This protein binds this small molecule.
Small molecule (SMILES): CCO[C@@H]1C[C@@H]2CN(C(=O)[C@@H](NC(=O)[C@H](C)NC)C3CCC(F)(F)CC3)[C@H](C(=O)N[C@@H]3CCOc4ccccc43)CN2C1

Sequence of chain 1.G:
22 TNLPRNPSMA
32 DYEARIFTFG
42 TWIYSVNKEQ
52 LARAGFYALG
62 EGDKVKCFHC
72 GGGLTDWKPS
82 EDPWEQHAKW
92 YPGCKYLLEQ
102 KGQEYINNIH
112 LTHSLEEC

Binding-site contacts:
Ligand atom C41 contacts residue GLU82 of chain 1.F at 2.9 Å.
Ligand atom C39 contacts residue GLN87 of chain 1.F at 3.4 Å.
Ligand atom C37 contacts residue THR76 of chain 1.F at 3.5 Å.
Ligand atom C11 contacts residue GLY74 of chain 1.F at 3.4 Å.
Ligand atom C29 contacts residue GLY74 of chain 1.F at 3.7 Å.
Ligand atom O36 contacts residue GLN87 of chain 1.F at 3.5 Å (h-bond).
Ligand atom C27 contacts residue LEU75 of chain 1.F at 3.3 Å (hydrophobic).
Ligand atom C39 contacts residue THR76 of chain 1.F at 3.9 Å.
Ligand atom C43 contacts residue THR76 of chain 1.F at 3.7 Å.
Ligand atom C28 contacts residue GLY74 of chain 1.F at 3.5 Å.
Ligand atom C28 contacts residue LEU75 of chain 1.F at 3.6 Å (hydrophobic).
Ligand atom C35 contacts residue THR76 of chain 1.F at 3.5 Å.
Ligand atom C28 contacts residue THR76 of chain 1.F at 3.8 Å.
Ligand atom O31 contacts residue THR76 of chain 1.F at 2.9 Å (h-bond).
Ligand atom C13 contacts residue TYR92 of chain 1.F at 3.1 Å (hydrophobic).
Ligand atom C30 contacts residue THR76 of chain 1.F at 3.8 Å.
Ligand atom C39 contacts residue GLU82 of chain 1.F at 3.4 Å.
Ligand atom C7 contacts residue TRP91 of chain 1.F at 3.7 Å (hydrophobic).
Ligand atom F46 contacts residue ASP77 of chain 1.F at 2.6 Å.
Ligand atom C26 contacts residue GLY74 of chain 1.F at 3.8 Å.
Ligand atom C37 contacts residue GLU82 of chain 1.F at 3.4 Å.
Ligand atom C32 contacts residue THR76 of chain 1.F at 3.6 Å.
Ligand atom N40 contacts residue GLN87 of chain 1.F at 3.5 Å (h-bond).
Ligand atom C42 contacts residue THR76 of chain 1.F at 3.7 Å.
Ligand atom C6 contacts residue TRP91 of chain 1.F at 3.5 Å (hydrophobic).
Ligand atom C44 contacts residue ASP77 of chain 1.F at 3.4 Å.
Ligand atom C27 contacts residue LYS65 of chain 1.F at 3.8 Å.
Ligand atom O36 contacts residue TRP91 of chain 1.F at 3.4 Å (h-bond).
Ligand atom C41 contacts residue ASP77 of chain 1.F at 3.8 Å.
Ligand atom C39 contacts residue TRP78 of chain 1.F at 3.8 Å (hydrophobic).
Ligand atom C13 contacts residue GLY74 of chain 1.F at 3.6 Å.
Ligand atom C26 contacts residue LEU60 of chain 1.F at 3.5 Å (hydrophobic).
Ligand atom O31 contacts residue LEU75 of chain 1.F at 3.5 Å.
Ligand atom N18 contacts residue GLY74 of chain 1.F at 2.9 Å (h-bond).
Ligand atom N34 contacts residue THR76 of chain 1.F at 2.7 Å (h-bond).
Ligand atom N40 contacts residue GLU82 of chain 1.F at 2.7 Å (salt-bridge).
Ligand atom C37 contacts residue ASP77 of chain 1.F at 3.5 Å.
Ligand atom C45 contacts residue ASP77 of chain 1.F at 3.5 Å.
Ligand atom C27 contacts residue GLY74 of chain 1.F at 3.7 Å.
Ligand atom C16 contacts residue GLY74 of chain 1.F at 3.6 Å.

Sequence of chain 1.F:
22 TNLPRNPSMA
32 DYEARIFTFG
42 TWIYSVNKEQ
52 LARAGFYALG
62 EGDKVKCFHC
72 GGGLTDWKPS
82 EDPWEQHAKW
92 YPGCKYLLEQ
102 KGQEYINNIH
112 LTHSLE